Binding-site contacts:
Ligand atom CB contacts residue VAL57 of chain 1.A at 3.5 Å (hydrophobic).
Ligand atom CB contacts residue ARG53 of chain 1.C at 3.5 Å.
Ligand atom CB contacts residue PRO52 of chain 1.A at 3.4 Å (hydrophobic).
Ligand atom O contacts residue THR50 of chain 1.A at 3.5 Å.
Ligand atom O contacts residue ASN60 of chain 1.A at 2.9 Å (h-bond).
Ligand atom O contacts residue THR49 of chain 1.A at 2.9 Å (h-bond).
Ligand atom CB contacts residue GLU106 of chain 1.C at 3.7 Å.
Ligand atom N contacts residue GLU106 of chain 1.C at 3.3 Å (salt-bridge).
Ligand atom CA contacts residue THR49 of chain 1.A at 3.5 Å.
Ligand atom CA contacts residue ASP7 of chain 1.I at 3.6 Å.
Ligand atom CA contacts residue GLU106 of chain 1.C at 3.5 Å.
Ligand atom C contacts residue ARG58 of chain 1.A at 3.8 Å.
Ligand atom N contacts residue ASP7 of chain 1.I at 2.9 Å (salt-bridge).
Ligand atom N contacts residue ASP104 of chain 1.C at 3.1 Å (salt-bridge).
Ligand atom CB contacts residue ASN60 of chain 1.A at 3.7 Å.
Ligand atom O contacts residue GLU106 of chain 1.C at 3.0 Å.
Ligand atom CD2 contacts residue PRO52 of chain 1.A at 3.7 Å (hydrophobic).
Ligand atom CA contacts residue VAL57 of chain 1.A at 3.4 Å (hydrophobic).
Ligand atom O contacts residue LYS48 of chain 1.A at 3.2 Å (salt-bridge).
Ligand atom OD1 contacts residue LYS48 of chain 1.A at 3.7 Å.
Ligand atom OD1 contacts residue ASP7 of chain 1.I at 3.7 Å.
Ligand atom OD1 contacts residue LYS46 of chain 1.A at 3.6 Å.
Ligand atom O contacts residue CYS56 of chain 1.A at 3.5 Å.
Ligand atom CG contacts residue ASP7 of chain 1.I at 3.3 Å.
Ligand atom O contacts residue ARG53 of chain 1.C at 2.8 Å (salt-bridge).
Ligand atom N contacts residue VAL47 of chain 1.A at 3.0 Å (h-bond).
Ligand atom CE1 contacts residue THR50 of chain 1.A at 3.7 Å.
Ligand atom O contacts residue LYS48 of chain 1.A at 3.1 Å.
Ligand atom O contacts residue VAL57 of chain 1.A at 2.8 Å (h-bond).
Ligand atom CB contacts residue THR49 of chain 1.A at 3.6 Å.
Ligand atom OD2 contacts residue TYR6 of chain 1.I at 3.6 Å.
Ligand atom C contacts residue THR49 of chain 1.A at 3.6 Å.
Ligand atom N contacts residue LYS48 of chain 1.A at 3.6 Å.
Ligand atom C contacts residue LYS48 of chain 1.A at 3.5 Å.
Ligand atom N contacts residue THR49 of chain 1.A at 2.6 Å (h-bond).
Ligand atom OD2 contacts residue LYS90 of chain 1.A at 2.7 Å.
Ligand atom CA contacts residue THR49 of chain 1.A at 3.6 Å.
Ligand atom OD2 contacts residue ASP7 of chain 1.I at 3.0 Å (salt-bridge).
Ligand atom C contacts residue ASP7 of chain 1.I at 3.7 Å.
Ligand atom CB contacts residue VAL47 of chain 1.A at 3.4 Å (hydrophobic).

Sequence of chain 1.C:
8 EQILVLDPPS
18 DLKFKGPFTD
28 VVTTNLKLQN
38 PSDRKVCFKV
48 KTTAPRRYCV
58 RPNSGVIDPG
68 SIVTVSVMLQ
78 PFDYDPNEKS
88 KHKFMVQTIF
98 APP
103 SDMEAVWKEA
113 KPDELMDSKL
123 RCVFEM

Sequence of chain 1.A:
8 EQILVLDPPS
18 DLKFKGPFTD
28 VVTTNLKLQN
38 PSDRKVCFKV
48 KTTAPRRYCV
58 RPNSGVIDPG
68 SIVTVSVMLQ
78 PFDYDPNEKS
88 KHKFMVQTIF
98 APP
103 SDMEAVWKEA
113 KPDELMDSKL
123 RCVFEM

Sequence of chain 1.I:
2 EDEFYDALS

A small-molecule ligand and the protein it binds are described below.
Small molecule (SMILES): CC(C)C[C@H](NC(=O)[C@H](C)NC(=O)[C@H](CC(=O)O)NC(=O)[C@H](Cc1ccc(O)cc1)NC(=O)[C@H](Cc1ccccc1)NC(=O)[C@H](CCC(=O)O)NC(=O)[C@H](CC(=O)O)NC(=O)[C@@H](N)CCC(=O)O)C(=O)NC(CO)CO